Binding-site contacts:
Ligand atom C3 contacts residue TRP62 of chain 1.A at 4.1 Å (hydrophobic).
Ligand atom C6 contacts residue GLY156 of chain 1.A at 3.8 Å.
Ligand atom O2 contacts residue PHE88 of chain 1.A at 3.3 Å.
Ligand atom O3 contacts residue TYR61 of chain 1.A at 3.9 Å.
Ligand atom C6 contacts residue PHE88 of chain 1.A at 4.0 Å (hydrophobic).
Ligand atom C2 contacts residue PO41 of chain 1.F at 3.6 Å.
Ligand atom O6 contacts residue LEU123 of chain 1.A at 2.9 Å (h-bond).
Ligand atom C6 contacts residue LEU123 of chain 1.A at 4.0 Å (hydrophobic).
Ligand atom O5 contacts residue TYR11 of chain 1.A at 3.7 Å.
Ligand atom O6 contacts residue GLY156 of chain 1.A at 2.7 Å (h-bond).
Ligand atom O6 contacts residue TYR9 of chain 1.A at 2.9 Å (h-bond).
Ligand atom O5 contacts residue GLY156 of chain 1.A at 3.4 Å (h-bond).
Ligand atom C1 contacts residue TYR61 of chain 1.A at 4.0 Å (hydrophobic).
Ligand atom C2 contacts residue TRP62 of chain 1.A at 4.1 Å (hydrophobic).
Ligand atom O3 contacts residue PO41 of chain 1.F at 2.4 Å (h-bond).
Ligand atom C5 contacts residue PHE88 of chain 1.A at 4.0 Å (hydrophobic).
Ligand atom O6 contacts residue CYS155 of chain 1.A at 3.6 Å.
Ligand atom C3 contacts residue PO41 of chain 1.F at 3.3 Å.
Ligand atom O2 contacts residue ASP87 of chain 1.A at 2.6 Å (salt-bridge).
Ligand atom O5 contacts residue LEU123 of chain 1.A at 3.6 Å.
Ligand atom C6 contacts residue ARG6 of chain 1.A at 4.0 Å.
Ligand atom O4 contacts residue PRO8 of chain 1.A at 4.1 Å.
Ligand atom C2 contacts residue ASP87 of chain 1.A at 3.7 Å.
Ligand atom O2 contacts residue SER120 of chain 1.A at 3.9 Å.
Ligand atom O6 contacts residue SER7 of chain 1.A at 3.6 Å (h-bond).
Ligand atom O4 contacts residue PHE88 of chain 1.A at 3.6 Å.
Ligand atom C2 contacts residue TYR61 of chain 1.A at 3.7 Å (hydrophobic).
Ligand atom C1 contacts residue GLY156 of chain 1.A at 3.5 Å.
Ligand atom C3 contacts residue PHE88 of chain 1.A at 3.8 Å (hydrophobic).
Ligand atom C3 contacts residue ASP87 of chain 1.A at 3.4 Å.
Ligand atom O2 contacts residue PO41 of chain 1.F at 3.9 Å.
Ligand atom O6 contacts residue TYR11 of chain 1.A at 3.9 Å.
Ligand atom C6 contacts residue PRO8 of chain 1.A at 4.1 Å (hydrophobic).
Ligand atom C4 contacts residue PO41 of chain 1.F at 3.6 Å.
Ligand atom O3 contacts residue TRP62 of chain 1.A at 3.2 Å (h-bond).
Ligand atom O2 contacts residue TYR61 of chain 1.A at 3.6 Å.
Ligand atom C1 contacts residue PO41 of chain 1.F at 3.5 Å.
Ligand atom O3 contacts residue ASP87 of chain 1.A at 2.5 Å (salt-bridge).
Ligand atom O6 contacts residue GLU10 of chain 1.A at 3.9 Å.
Ligand atom C6 contacts residue TYR9 of chain 1.A at 3.3 Å (hydrophobic).

The protein below binds the small molecule below.
Small molecule (SMILES): OC[C@H]1O[C@H](O[C@H]2[C@H](O)[C@@H](O)[C@@H](O[C@H]3[C@H](O)[C@@H](O)[C@@H](O[C@H]4[C@H](O)[C@@H](O)[C@@H](O[C@H]5[C@H](O)[C@@H](O)[C@@H](O[C@H]6[C@H](O)[C@@H](O)[C@@H](O)O[C@@H]6CO)O[C@@H]5CO)O[C@@H]4CO)O[C@@H]3CO)O[C@@H]2CO)[C@H](O)[C@@H](O)[C@@H]1O

Sequence of chain 1.A:
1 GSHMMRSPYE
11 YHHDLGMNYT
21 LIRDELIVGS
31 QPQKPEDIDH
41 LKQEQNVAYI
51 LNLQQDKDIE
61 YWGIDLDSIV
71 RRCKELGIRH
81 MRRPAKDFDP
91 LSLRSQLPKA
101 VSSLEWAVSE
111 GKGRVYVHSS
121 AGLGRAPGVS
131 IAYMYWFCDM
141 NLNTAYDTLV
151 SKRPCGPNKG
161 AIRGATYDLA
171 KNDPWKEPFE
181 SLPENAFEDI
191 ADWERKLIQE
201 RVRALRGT